A protein and the small-molecule ligand that binds it are described below.
Small molecule (SMILES): N=c1ccn([C@H]2C[C@H](O[P](=O)(O)OC[C@H]3O[C@@H](n4ccc(N)nc4=O)C[C@@H]3O[P](=O)(O)OC[C@H]3O[C@@H](n4cnc5c(N)ncnc54)C[C@@H]3O[P](=O)(O)OC[C@H]3O[C@@H](n4cnc5c(N)ncnc54)C[C@@H]3O)[C@@H](CO[P](=O)(O)O[C@H]3C[C@H](n4cnc5c(=O)nc(N)[nH]c54)O[C@@H]3CO[P](=O)(O)O[C@H]3C[C@H](n4cnc5c(=O)nc(N)[nH]c54)O[C@@H]3CO[P](=O)(O)O[C@H]3C[C@H](n4cnc5c(N)ncnc54)O[C@@H]3CO[P](=O)(O)O[C@H]3C[C@H](n4ccc(N)nc4=O)O[C@@H]3COP(=O)=O)O2)c(=O)[nH]1

Sequence of chain 3.A:
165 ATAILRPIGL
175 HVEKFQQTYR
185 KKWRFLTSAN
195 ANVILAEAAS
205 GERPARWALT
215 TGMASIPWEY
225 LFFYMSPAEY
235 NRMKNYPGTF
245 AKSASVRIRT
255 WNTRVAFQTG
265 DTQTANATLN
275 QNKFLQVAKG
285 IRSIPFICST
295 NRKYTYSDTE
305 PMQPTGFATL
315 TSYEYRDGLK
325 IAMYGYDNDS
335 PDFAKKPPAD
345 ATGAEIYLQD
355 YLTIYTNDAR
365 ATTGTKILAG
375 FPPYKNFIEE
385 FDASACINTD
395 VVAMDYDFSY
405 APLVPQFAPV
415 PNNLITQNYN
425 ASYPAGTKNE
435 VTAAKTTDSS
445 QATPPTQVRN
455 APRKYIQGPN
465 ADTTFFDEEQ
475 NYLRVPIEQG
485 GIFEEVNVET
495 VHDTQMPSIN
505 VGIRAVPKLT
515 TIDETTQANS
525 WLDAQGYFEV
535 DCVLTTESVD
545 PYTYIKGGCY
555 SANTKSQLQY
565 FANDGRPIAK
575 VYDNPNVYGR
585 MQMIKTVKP

Sequence of chain 2.A:
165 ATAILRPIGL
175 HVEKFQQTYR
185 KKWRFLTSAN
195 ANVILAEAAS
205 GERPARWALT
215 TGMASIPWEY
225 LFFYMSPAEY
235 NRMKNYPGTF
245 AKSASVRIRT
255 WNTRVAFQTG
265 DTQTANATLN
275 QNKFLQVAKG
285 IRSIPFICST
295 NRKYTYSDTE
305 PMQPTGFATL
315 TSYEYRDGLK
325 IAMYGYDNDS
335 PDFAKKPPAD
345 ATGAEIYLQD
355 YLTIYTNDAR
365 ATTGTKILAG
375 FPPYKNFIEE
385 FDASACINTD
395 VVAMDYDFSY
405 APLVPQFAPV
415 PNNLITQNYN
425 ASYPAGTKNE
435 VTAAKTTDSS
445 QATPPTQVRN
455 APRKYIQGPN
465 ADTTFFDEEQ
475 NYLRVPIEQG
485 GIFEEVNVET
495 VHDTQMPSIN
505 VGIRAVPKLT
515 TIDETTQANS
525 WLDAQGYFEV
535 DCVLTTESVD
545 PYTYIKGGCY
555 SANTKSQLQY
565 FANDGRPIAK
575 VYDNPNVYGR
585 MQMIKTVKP

Binding-site contacts:
Ligand atom OP1 contacts residue GLY284 of chain 3.A at 3.0 Å.
Ligand atom O3' contacts residue VAL492 of chain 2.A at 3.2 Å.
Ligand atom O2 contacts residue PRO171 of chain 2.A at 3.0 Å (h-bond).
Ligand atom C2 contacts residue ASP401 of chain 3.A at 3.1 Å.
Ligand atom C4 contacts residue ASP497 of chain 3.A at 3.1 Å.
Ligand atom N2 contacts residue SER403 of chain 3.A at 3.0 Å (h-bond).
Ligand atom N1 contacts residue ASP401 of chain 3.A at 2.6 Å (salt-bridge).
Ligand atom O4' contacts residue THR558 of chain 2.A at 3.1 Å.
Ligand atom OP2 contacts residue ASN491 of chain 2.A at 2.9 Å.
Ligand atom C6 contacts residue ASN491 of chain 2.A at 3.1 Å.
Ligand atom N7 contacts residue THR498 of chain 3.A at 3.1 Å.
Ligand atom N4 contacts residue DG2 of chain 3.B at 2.9 Å (h-bond).
Ligand atom O3' contacts residue PRO289 of chain 3.A at 3.1 Å.
Ligand atom C5 contacts residue ARG170 of chain 2.A at 2.4 Å.
Ligand atom C5 contacts residue ASP497 of chain 3.A at 3.1 Å.
Ligand atom N6 contacts residue GLN410 of chain 2.A at 2.7 Å (h-bond).
Ligand atom N4 contacts residue ARG170 of chain 2.A at 0.6 Å (salt-bridge).
Ligand atom C2 contacts residue MET398 of chain 3.A at 2.7 Å (hydrophobic).
Ligand atom O6 contacts residue ASP401 of chain 3.A at 2.7 Å (salt-bridge).
Ligand atom O2 contacts residue DG2 of chain 3.B at 2.8 Å (h-bond).
Ligand atom C2 contacts residue ASP399 of chain 3.A at 3.1 Å.
Ligand atom OP1 contacts residue PRO289 of chain 3.A at 3.2 Å.
Ligand atom O2 contacts residue LYS559 of chain 2.A at 2.8 Å (salt-bridge).
Ligand atom C4 contacts residue ASN491 of chain 2.A at 2.5 Å.
Ligand atom N3 contacts residue DG2 of chain 3.B at 2.9 Å (h-bond).
Ligand atom N1 contacts residue PRO545 of chain 2.A at 3.2 Å.
Ligand atom N7 contacts residue GLN499 of chain 3.A at 2.8 Å (h-bond).
Ligand atom OP2 contacts residue VAL492 of chain 2.A at 2.5 Å (h-bond).
Ligand atom N2 contacts residue ASP401 of chain 3.A at 2.8 Å (salt-bridge).
Ligand atom O4' contacts residue GLN499 of chain 3.A at 3.0 Å (h-bond).
Ligand atom C4 contacts residue ARG170 of chain 2.A at 1.2 Å.
Ligand atom OP2 contacts residue SER287 of chain 3.A at 2.9 Å.
Ligand atom O2 contacts residue THR558 of chain 2.A at 2.7 Å (h-bond).
Ligand atom C5 contacts residue ASN491 of chain 2.A at 2.3 Å.
Ligand atom O3' contacts residue LYS178 of chain 2.A at 2.9 Å.
Ligand atom N4 contacts residue ASN491 of chain 2.A at 2.7 Å (h-bond).
Ligand atom OP1 contacts residue PRO501 of chain 3.A at 3.1 Å.
Ligand atom N6 contacts residue SER555 of chain 2.A at 3.1 Å.
Ligand atom N3 contacts residue ARG170 of chain 2.A at 2.0 Å (salt-bridge).
Ligand atom N1 contacts residue MET398 of chain 3.A at 3.0 Å.